Binding-site contacts:
Ligand atom C11 contacts residue VAL44 of chain 1.J at 4.2 Å (hydrophobic).
Ligand atom C13 contacts residue GLU42 of chain 1.J at 3.5 Å.
Ligand atom C3 contacts residue LYS55 of chain 1.J at 4.4 Å.
Ligand atom C12 contacts residue GLU42 of chain 1.J at 3.8 Å.
Ligand atom C8 contacts residue LYS55 of chain 1.J at 4.0 Å.
Ligand atom C13 contacts residue VAL44 of chain 1.J at 4.2 Å (hydrophobic).
Ligand atom C4 contacts residue TYR66 of chain 1.J at 4.2 Å (hydrophobic).
Ligand atom C9 contacts residue LYS55 of chain 1.J at 3.9 Å.
Ligand atom C13 contacts residue ILE43 of chain 1.J at 4.0 Å (hydrophobic).
Ligand atom C4 contacts residue LYS55 of chain 1.J at 4.0 Å.
Ligand atom C14 contacts residue VAL44 of chain 1.J at 3.9 Å (hydrophobic).
Ligand atom C10 contacts residue LYS55 of chain 1.J at 3.6 Å.
Ligand atom C2 contacts residue VAL44 of chain 1.J at 3.9 Å (hydrophobic).
Ligand atom C14 contacts residue ILE43 of chain 1.J at 3.5 Å (hydrophobic).
Ligand atom C15 contacts residue ILE43 of chain 1.J at 4.3 Å (hydrophobic).
Ligand atom C3 contacts residue VAL44 of chain 1.J at 4.4 Å (hydrophobic).
Ligand atom C2 contacts residue LYS55 of chain 1.J at 4.2 Å.
Ligand atom O1 contacts residue LYS55 of chain 1.J at 4.4 Å.
Ligand atom C5 contacts residue LYS55 of chain 1.J at 3.5 Å.
Ligand atom O1 contacts residue GLU42 of chain 1.J at 4.1 Å.
Ligand atom C7 contacts residue LYS55 of chain 1.J at 4.0 Å.
Ligand atom C5 contacts residue TYR66 of chain 1.J at 4.2 Å (hydrophobic).
Ligand atom C12 contacts residue VAL44 of chain 1.J at 4.2 Å (hydrophobic).
Ligand atom C15 contacts residue VAL44 of chain 1.J at 3.9 Å (hydrophobic).
Ligand atom C6 contacts residue LYS55 of chain 1.J at 3.7 Å.
Ligand atom C6 contacts residue TYR66 of chain 1.J at 3.4 Å (hydrophobic).
Ligand atom C7 contacts residue TYR66 of chain 1.J at 4.1 Å (hydrophobic).
Ligand atom C1 contacts residue LYS55 of chain 1.J at 4.0 Å.
Ligand atom C16 contacts residue VAL44 of chain 1.J at 3.9 Å (hydrophobic).
Ligand atom C12 contacts residue LYS55 of chain 1.J at 4.4 Å.

This protein binds this small molecule.
Small molecule (SMILES): O=S(=O)(O)c1cccc2cccc(Nc3ccccc3)c12

Sequence of chain 1.J:
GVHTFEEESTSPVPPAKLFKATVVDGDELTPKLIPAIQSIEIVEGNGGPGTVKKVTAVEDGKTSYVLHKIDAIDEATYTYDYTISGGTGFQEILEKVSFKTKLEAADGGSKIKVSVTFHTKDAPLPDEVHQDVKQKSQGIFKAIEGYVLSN